Binding-site contacts:
Ligand atom OAW contacts residue SER38 of chain 1.B at 3.7 Å.
Ligand atom PBK contacts residue SER44 of chain 1.B at 3.5 Å.
Ligand atom ND2 contacts residue LEU68 of chain 1.B at 3.0 Å (h-bond).
Ligand atom CAR contacts residue HIS55 of chain 1.B at 3.6 Å.
Ligand atom PBK contacts residue SER38 of chain 1.B at 3.5 Å.
Ligand atom CB contacts residue TRP69 of chain 1.B at 3.7 Å (hydrophobic).
Ligand atom CG contacts residue LYS57 of chain 1.B at 3.7 Å.
Ligand atom CBD contacts residue LYS57 of chain 1.B at 3.6 Å.
Ligand atom OAI contacts residue TRP69 of chain 1.B at 3.7 Å.
Ligand atom OAM contacts residue ARG15 of chain 1.B at 2.8 Å (salt-bridge).
Ligand atom CBE contacts residue PHE56 of chain 1.B at 3.6 Å (hydrophobic).
Ligand atom CG contacts residue LEU68 of chain 1.B at 3.7 Å (hydrophobic).
Ligand atom OD1 contacts residue LYS57 of chain 1.B at 3.0 Å (salt-bridge).
Ligand atom CAO contacts residue ARG15 of chain 1.B at 3.8 Å.
Ligand atom ND2 contacts residue LEU59 of chain 1.B at 3.2 Å.
Ligand atom CAB contacts residue ARG15 of chain 1.B at 3.2 Å.
Ligand atom OAL contacts residue SER44 of chain 1.B at 2.9 Å (h-bond).
Ligand atom CAA contacts residue GLN54 of chain 1.B at 3.7 Å.
Ligand atom CB contacts residue LEU68 of chain 1.B at 3.5 Å (hydrophobic).
Ligand atom CBB contacts residue HIS55 of chain 1.B at 3.5 Å.
Ligand atom OAL contacts residue GLU37 of chain 1.B at 3.0 Å (salt-bridge).
Ligand atom OAL contacts residue SER36 of chain 1.B at 3.0 Å (h-bond).
Ligand atom CAR contacts residue GLN54 of chain 1.B at 3.6 Å.
Ligand atom OAL contacts residue ARG34 of chain 1.B at 2.6 Å (salt-bridge).
Ligand atom OD1 contacts residue PHE56 of chain 1.B at 3.4 Å.
Ligand atom OAW contacts residue SER36 of chain 1.B at 3.7 Å.
Ligand atom OAK contacts residue SER38 of chain 1.B at 2.5 Å (h-bond).
Ligand atom CBI contacts residue HIS55 of chain 1.B at 3.1 Å.
Ligand atom PBK contacts residue SER36 of chain 1.B at 3.7 Å.
Ligand atom PBK contacts residue ARG34 of chain 1.B at 3.6 Å.
Ligand atom CAP contacts residue HIS55 of chain 1.B at 3.6 Å.
Ligand atom CAQ contacts residue LYS57 of chain 1.B at 3.6 Å.
Ligand atom OAW contacts residue SER44 of chain 1.B at 2.8 Å (h-bond).
Ligand atom CAP contacts residue LYS57 of chain 1.B at 3.7 Å.
Ligand atom OAH contacts residue ARG15 of chain 1.B at 2.8 Å (salt-bridge).
Ligand atom OAM contacts residue ARG34 of chain 1.B at 2.7 Å (salt-bridge).
Ligand atom CAC contacts residue PHE56 of chain 1.B at 3.5 Å (hydrophobic).
Ligand atom NAV contacts residue HIS55 of chain 1.B at 2.8 Å (h-bond).
Ligand atom ND2 contacts residue LYS57 of chain 1.B at 2.8 Å (salt-bridge).
Ligand atom CAC contacts residue TRP69 of chain 1.B at 3.7 Å (hydrophobic).

Sequence of chain 1.B:
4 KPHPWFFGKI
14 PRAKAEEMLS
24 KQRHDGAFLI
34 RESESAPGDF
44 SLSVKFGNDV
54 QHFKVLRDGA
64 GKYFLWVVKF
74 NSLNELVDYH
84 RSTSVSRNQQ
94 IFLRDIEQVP

This protein binds this small molecule.
Small molecule (SMILES): CC[C@H](C)[C@H](NC(=O)[C@H]1[C@H](C(=O)NC)[C@@H]1c1ccc(OP(=O)(O)O)cc1)C(=O)N[C@@H](CC(N)=O)C(N)=O